The small molecule below binds the protein below.
Small molecule (SMILES): Cn1nc(-c2ccccc2)cc1C(=O)NC1CC1

Sequence of chain 1.B:
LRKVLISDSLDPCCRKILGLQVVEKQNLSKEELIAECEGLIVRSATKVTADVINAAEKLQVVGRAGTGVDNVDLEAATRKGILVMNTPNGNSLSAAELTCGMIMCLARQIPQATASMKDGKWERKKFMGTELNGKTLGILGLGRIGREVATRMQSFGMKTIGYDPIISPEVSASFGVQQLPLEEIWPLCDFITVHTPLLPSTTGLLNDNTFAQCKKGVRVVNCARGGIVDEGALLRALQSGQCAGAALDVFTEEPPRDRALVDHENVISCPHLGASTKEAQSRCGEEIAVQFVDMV

Binding-site contacts:
Ligand atom C16 contacts residue GLY151 of chain 1.B at 3.7 Å.
Ligand atom C16 contacts residue THR206 of chain 1.B at 3.7 Å.
Ligand atom C3 contacts residue PRO175 of chain 1.B at 3.8 Å (hydrophobic).
Ligand atom C13 contacts residue LEU209 of chain 1.B at 3.8 Å (hydrophobic).
Ligand atom C18 contacts residue TYR173 of chain 1.B at 3.9 Å (hydrophobic).
Ligand atom O11 contacts residue ILE176 of chain 1.B at 3.5 Å.
Ligand atom N2 contacts residue PRO175 of chain 1.B at 3.8 Å.
Ligand atom C14 contacts residue TYR173 of chain 1.B at 3.4 Å (hydrophobic).
Ligand atom C1 contacts residue ASP174 of chain 1.B at 3.9 Å.
Ligand atom C3 contacts residue ASP174 of chain 1.B at 3.4 Å.
Ligand atom N7 contacts residue ILE176 of chain 1.B at 3.6 Å.
Ligand atom C9 contacts residue GLY153 of chain 1.B at 3.6 Å.
Ligand atom C15 contacts residue THR206 of chain 1.B at 4.0 Å.
Ligand atom C6 contacts residue PRO175 of chain 1.B at 3.4 Å (hydrophobic).
Ligand atom O11 contacts residue PRO207 of chain 1.B at 3.4 Å.
Ligand atom C14 contacts residue GLY151 of chain 1.B at 3.6 Å.
Ligand atom C1 contacts residue PRO207 of chain 1.B at 3.8 Å (hydrophobic).
Ligand atom C17 contacts residue LEU215 of chain 1.B at 3.6 Å (hydrophobic).
Ligand atom N4 contacts residue PRO175 of chain 1.B at 3.5 Å.
Ligand atom C18 contacts residue LEU215 of chain 1.B at 3.9 Å (hydrophobic).
Ligand atom C14 contacts residue THR206 of chain 1.B at 3.4 Å.
Ligand atom C12 contacts residue THR206 of chain 1.B at 3.5 Å.
Ligand atom C18 contacts residue LEU192 of chain 1.B at 3.8 Å (hydrophobic).
Ligand atom C5 contacts residue PRO207 of chain 1.B at 3.7 Å (hydrophobic).
Ligand atom C13 contacts residue ILE176 of chain 1.B at 3.8 Å (hydrophobic).
Ligand atom C10 contacts residue ILE177 of chain 1.B at 3.8 Å (hydrophobic).
Ligand atom C14 contacts residue PRO175 of chain 1.B at 3.8 Å (hydrophobic).
Ligand atom C14 contacts residue ASP174 of chain 1.B at 4.0 Å.
Ligand atom C5 contacts residue ILE176 of chain 1.B at 3.5 Å (hydrophobic).
Ligand atom N7 contacts residue ASP174 of chain 1.B at 3.0 Å (salt-bridge).
Ligand atom C16 contacts residue LEU150 of chain 1.B at 3.9 Å (hydrophobic).
Ligand atom C10 contacts residue ILE176 of chain 1.B at 4.0 Å (hydrophobic).
Ligand atom C15 contacts residue THR212 of chain 1.B at 3.6 Å.
Ligand atom C12 contacts residue PRO175 of chain 1.B at 3.6 Å (hydrophobic).
Ligand atom C9 contacts residue ASP174 of chain 1.B at 3.9 Å.
Ligand atom C5 contacts residue ASP174 of chain 1.B at 3.9 Å.
Ligand atom C8 contacts residue ILE176 of chain 1.B at 3.8 Å (hydrophobic).
Ligand atom C8 contacts residue ASP174 of chain 1.B at 3.8 Å.
Ligand atom C10 contacts residue ASP174 of chain 1.B at 3.5 Å.
Ligand atom C16 contacts residue TYR173 of chain 1.B at 3.1 Å (hydrophobic).